Sequence of chain 1.A:
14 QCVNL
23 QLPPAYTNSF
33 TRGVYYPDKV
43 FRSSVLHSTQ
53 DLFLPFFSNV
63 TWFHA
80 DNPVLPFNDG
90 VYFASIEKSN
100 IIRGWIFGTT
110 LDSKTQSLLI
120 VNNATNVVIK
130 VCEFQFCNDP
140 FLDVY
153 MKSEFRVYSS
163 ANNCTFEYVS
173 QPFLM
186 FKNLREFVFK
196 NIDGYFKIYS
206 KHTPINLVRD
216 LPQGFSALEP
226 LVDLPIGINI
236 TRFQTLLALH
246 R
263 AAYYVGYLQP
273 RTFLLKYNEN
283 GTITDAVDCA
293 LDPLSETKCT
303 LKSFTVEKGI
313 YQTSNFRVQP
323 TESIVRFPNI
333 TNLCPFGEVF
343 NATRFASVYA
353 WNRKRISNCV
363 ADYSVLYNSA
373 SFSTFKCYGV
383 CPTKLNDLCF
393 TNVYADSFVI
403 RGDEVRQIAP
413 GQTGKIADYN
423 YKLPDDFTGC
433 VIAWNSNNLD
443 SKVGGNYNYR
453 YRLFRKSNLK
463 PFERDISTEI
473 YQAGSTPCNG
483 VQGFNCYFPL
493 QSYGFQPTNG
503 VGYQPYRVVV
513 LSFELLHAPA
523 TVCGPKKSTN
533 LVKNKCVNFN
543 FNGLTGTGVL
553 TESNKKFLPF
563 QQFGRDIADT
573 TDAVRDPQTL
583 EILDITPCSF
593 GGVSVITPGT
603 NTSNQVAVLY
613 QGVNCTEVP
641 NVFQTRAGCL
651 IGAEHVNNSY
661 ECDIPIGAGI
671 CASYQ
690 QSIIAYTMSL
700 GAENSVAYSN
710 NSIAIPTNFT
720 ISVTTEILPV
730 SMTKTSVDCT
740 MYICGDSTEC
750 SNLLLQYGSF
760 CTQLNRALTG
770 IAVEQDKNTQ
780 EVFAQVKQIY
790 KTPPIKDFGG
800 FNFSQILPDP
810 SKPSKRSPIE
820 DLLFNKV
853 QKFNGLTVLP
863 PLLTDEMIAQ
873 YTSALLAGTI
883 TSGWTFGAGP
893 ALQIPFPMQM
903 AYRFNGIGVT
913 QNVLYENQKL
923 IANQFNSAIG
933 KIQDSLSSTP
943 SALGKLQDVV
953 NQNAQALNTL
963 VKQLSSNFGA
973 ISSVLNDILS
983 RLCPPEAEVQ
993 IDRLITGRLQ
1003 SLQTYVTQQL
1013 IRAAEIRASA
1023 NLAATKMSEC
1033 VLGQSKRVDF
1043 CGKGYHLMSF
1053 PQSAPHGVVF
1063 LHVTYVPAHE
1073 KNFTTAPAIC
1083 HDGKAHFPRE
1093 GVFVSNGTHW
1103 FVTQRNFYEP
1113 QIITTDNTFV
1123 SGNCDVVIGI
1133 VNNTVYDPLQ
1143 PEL

This protein binds this small molecule.
Small molecule (SMILES): CC(=O)N[C@@H]1[C@@H](O)[C@H](O)[C@@H](CO)O[C@H]1O

Binding-site contacts:
Ligand atom C1 contacts residue ASN717 of chain 1.A at 1.5 Å.
Ligand atom O7 contacts residue ASN717 of chain 1.A at 3.6 Å.
Ligand atom C4 contacts residue ASN717 of chain 1.A at 4.2 Å.
Ligand atom O4 contacts residue LEU922 of chain 1.A at 4.5 Å.
Ligand atom C3 contacts residue LEU922 of chain 1.A at 4.3 Å (hydrophobic).
Ligand atom O6 contacts residue GLN926 of chain 1.A at 3.6 Å.
Ligand atom C3 contacts residue ASN717 of chain 1.A at 3.8 Å.
Ligand atom C5 contacts residue LEU922 of chain 1.A at 4.3 Å (hydrophobic).
Ligand atom C5 contacts residue ASN717 of chain 1.A at 3.7 Å.
Ligand atom C2 contacts residue ASN717 of chain 1.A at 2.5 Å.
Ligand atom O5 contacts residue HIS1071 of chain 1.A at 4.0 Å.
Ligand atom O5 contacts residue ASN717 of chain 1.A at 2.4 Å (h-bond).
Ligand atom C7 contacts residue ASN717 of chain 1.A at 3.5 Å.
Ligand atom C1 contacts residue HIS1071 of chain 1.A at 4.5 Å.
Ligand atom C1 contacts residue LEU922 of chain 1.A at 4.4 Å (hydrophobic).
Ligand atom N2 contacts residue ASN717 of chain 1.A at 2.9 Å (h-bond).